This small molecule binds to this protein.
Small molecule (SMILES): C=CC1=C(C)/C(=C/c2[nH]c(/C=C3\N=C(/C=C4\NC(=O)C(C)=C4C=C)C(C)=C3CCC(=O)O)c(CCC(=O)O)c2C)NC1=O

Sequence of chain 1.B:
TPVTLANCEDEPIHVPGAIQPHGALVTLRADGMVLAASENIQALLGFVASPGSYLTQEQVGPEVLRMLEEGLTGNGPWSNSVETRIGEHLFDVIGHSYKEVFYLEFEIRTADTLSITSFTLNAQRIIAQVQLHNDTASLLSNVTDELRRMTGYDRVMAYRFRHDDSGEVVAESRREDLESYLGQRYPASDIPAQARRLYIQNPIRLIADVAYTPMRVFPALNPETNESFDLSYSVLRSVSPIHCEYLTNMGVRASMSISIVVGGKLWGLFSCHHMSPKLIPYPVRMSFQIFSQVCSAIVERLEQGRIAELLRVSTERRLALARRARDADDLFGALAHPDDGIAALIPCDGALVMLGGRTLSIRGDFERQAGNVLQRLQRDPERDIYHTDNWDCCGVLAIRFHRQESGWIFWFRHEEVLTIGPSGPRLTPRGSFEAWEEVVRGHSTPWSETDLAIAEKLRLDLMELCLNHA

Binding-site contacts:
Ligand atom C4D contacts residue HIS247 of chain 1.B at 3.5 Å.
Ligand atom CHA contacts residue HIS247 of chain 1.B at 3.5 Å.
Ligand atom NB contacts residue ASP194 of chain 1.B at 3.1 Å (salt-bridge).
Ligand atom O2A contacts residue SER275 of chain 1.B at 2.8 Å (h-bond).
Ligand atom CHD contacts residue PRO196 of chain 1.B at 3.5 Å (hydrophobic).
Ligand atom OB contacts residue TYR190 of chain 1.B at 3.4 Å.
Ligand atom CBC contacts residue CYS12 of chain 1.B at 1.7 Å (hydrophobic).
Ligand atom CMC contacts residue SER193 of chain 1.B at 3.6 Å.
Ligand atom O2D contacts residue TYR203 of chain 1.B at 3.2 Å (h-bond).
Ligand atom NB contacts residue TYR250 of chain 1.B at 3.1 Å (h-bond).
Ligand atom CGA contacts residue SER275 of chain 1.B at 3.3 Å.
Ligand atom C1C contacts residue ASP194 of chain 1.B at 3.6 Å.
Ligand atom ND contacts residue ASP194 of chain 1.B at 3.0 Å (salt-bridge).
Ligand atom C4C contacts residue ASP194 of chain 1.B at 3.5 Å.
Ligand atom O1A contacts residue SER275 of chain 1.B at 3.4 Å (h-bond).
Ligand atom NA contacts residue ASP194 of chain 1.B at 3.2 Å (salt-bridge).
Ligand atom CAC contacts residue PRO196 of chain 1.B at 3.6 Å (hydrophobic).
Ligand atom CGD contacts residue ARG209 of chain 1.B at 2.9 Å.
Ligand atom O1D contacts residue ARG209 of chain 1.B at 2.5 Å (salt-bridge).
Ligand atom NA contacts residue HIS247 of chain 1.B at 3.6 Å.
Ligand atom CAC contacts residue CYS12 of chain 1.B at 2.9 Å (hydrophobic).
Ligand atom C1B contacts residue TYR250 of chain 1.B at 3.6 Å (hydrophobic).
Ligand atom CAA contacts residue TYR203 of chain 1.B at 3.3 Å (hydrophobic).
Ligand atom OC contacts residue TYR250 of chain 1.B at 3.0 Å.
Ligand atom O2D contacts residue ARG209 of chain 1.B at 2.8 Å (salt-bridge).
Ligand atom C1D contacts residue PRO196 of chain 1.B at 3.6 Å (hydrophobic).
Ligand atom NB contacts residue SER459 of chain 1.B at 3.5 Å (h-bond).
Ligand atom CAD contacts residue TYR203 of chain 1.B at 3.5 Å (hydrophobic).
Ligand atom OB contacts residue TYR250 of chain 1.B at 3.4 Å (h-bond).
Ligand atom CBD contacts residue HIS247 of chain 1.B at 3.4 Å.
Ligand atom CMA contacts residue TYR163 of chain 1.B at 3.6 Å (hydrophobic).
Ligand atom NC contacts residue ASP194 of chain 1.B at 3.2 Å (salt-bridge).
Ligand atom C1A contacts residue HIS247 of chain 1.B at 3.5 Å.
Ligand atom O1A contacts residue HIS277 of chain 1.B at 3.0 Å (h-bond).
Ligand atom OB contacts residue GLN188 of chain 1.B at 3.1 Å (h-bond).
Ligand atom OB contacts residue SER459 of chain 1.B at 3.3 Å.
Ligand atom CBB contacts residue GLN188 of chain 1.B at 3.5 Å.
Ligand atom CBA contacts residue TYR203 of chain 1.B at 3.0 Å (hydrophobic).
Ligand atom O2A contacts residue TYR163 of chain 1.B at 2.9 Å (h-bond).
Ligand atom C4B contacts residue TYR250 of chain 1.B at 3.1 Å (hydrophobic).